Binding-site contacts:
Ligand atom C24 contacts residue LEU24 of chain 1.B at 3.1 Å (hydrophobic).
Ligand atom C36 contacts residue GLN100 of chain 1.B at 3.7 Å.
Ligand atom C37 contacts residue ALA49 of chain 1.B at 3.7 Å (hydrophobic).
Ligand atom C18 contacts residue MET102 of chain 1.B at 3.5 Å (hydrophobic).
Ligand atom C34 contacts residue CYS106 of chain 1.B at 3.7 Å (hydrophobic).
Ligand atom C04 contacts residue VAL32 of chain 1.B at 3.5 Å (hydrophobic).
Ligand atom C18 contacts residue GLY105 of chain 1.B at 3.6 Å.
Ligand atom C27 contacts residue GLY25 of chain 1.B at 3.7 Å.
Ligand atom C16 contacts residue LEU24 of chain 1.B at 3.6 Å (hydrophobic).
Ligand atom C28 contacts residue GLY105 of chain 1.B at 3.4 Å.
Ligand atom N35 contacts residue MET102 of chain 1.B at 3.0 Å (h-bond).
Ligand atom C05 contacts residue VAL32 of chain 1.B at 3.6 Å (hydrophobic).
Ligand atom C31 contacts residue CYS106 of chain 1.B at 3.0 Å (hydrophobic).
Ligand atom O33 contacts residue LEU153 of chain 1.B at 3.7 Å.
Ligand atom C03 contacts residue VAL32 of chain 1.B at 3.4 Å (hydrophobic).
Ligand atom C36 contacts residue LEU153 of chain 1.B at 3.6 Å (hydrophobic).
Ligand atom N02 contacts residue VAL32 of chain 1.B at 3.6 Å.
Ligand atom C34 contacts residue GLY105 of chain 1.B at 3.2 Å.
Ligand atom C28 contacts residue CYS106 of chain 1.B at 3.7 Å (hydrophobic).
Ligand atom O33 contacts residue CYS106 of chain 1.B at 3.5 Å.
Ligand atom C37 contacts residue LEU153 of chain 1.B at 3.5 Å (hydrophobic).
Ligand atom C08 contacts residue VAL32 of chain 1.B at 3.6 Å (hydrophobic).
Ligand atom N14 contacts residue MET102 of chain 1.B at 3.3 Å (h-bond).
Ligand atom C30 contacts residue CYS106 of chain 1.B at 3.4 Å (hydrophobic).
Ligand atom C36 contacts residue ALA49 of chain 1.B at 3.5 Å (hydrophobic).
Ligand atom C22 contacts residue ASP109 of chain 1.B at 3.5 Å.
Ligand atom C15 contacts residue GLY105 of chain 1.B at 3.3 Å.
Ligand atom C36 contacts residue MET102 of chain 1.B at 3.6 Å (hydrophobic).
Ligand atom C27 contacts residue LEU24 of chain 1.B at 2.9 Å (hydrophobic).
Ligand atom O17 contacts residue LEU24 of chain 1.B at 3.2 Å.
Ligand atom C26 contacts residue ASP109 of chain 1.B at 3.5 Å.
Ligand atom C32 contacts residue ARG150 of chain 1.B at 3.6 Å.
Ligand atom N25 contacts residue LEU24 of chain 1.B at 3.2 Å (h-bond).
Ligand atom C32 contacts residue ASP109 of chain 1.B at 3.6 Å.
Ligand atom C23 contacts residue ASP109 of chain 1.B at 3.0 Å.
Ligand atom N29 contacts residue CYS106 of chain 1.B at 3.5 Å (h-bond).
Ligand atom C10 contacts residue VAL32 of chain 1.B at 3.7 Å (hydrophobic).
Ligand atom C16 contacts residue GLY105 of chain 1.B at 3.6 Å.
Ligand atom C32 contacts residue CYS106 of chain 1.B at 1.6 Å (hydrophobic).
Ligand atom C24 contacts residue ASP109 of chain 1.B at 3.7 Å.

Sequence of chain 1.B:
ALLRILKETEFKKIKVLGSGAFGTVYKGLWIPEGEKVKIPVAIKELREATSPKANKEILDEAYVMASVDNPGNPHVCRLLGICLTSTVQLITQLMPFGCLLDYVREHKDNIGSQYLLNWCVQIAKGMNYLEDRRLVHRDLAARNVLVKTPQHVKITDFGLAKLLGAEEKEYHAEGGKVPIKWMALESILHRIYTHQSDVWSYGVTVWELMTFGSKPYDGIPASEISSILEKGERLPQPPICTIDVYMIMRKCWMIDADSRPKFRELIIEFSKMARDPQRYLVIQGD

The small molecule below binds the protein below.
Small molecule (SMILES): CCC(=O)Nc1cc(Nc2nccc(-c3cn(C)c4ccccc34)n2)c(OC)cc1N(C)CCN(C)C